Sequence of chain 1.C:
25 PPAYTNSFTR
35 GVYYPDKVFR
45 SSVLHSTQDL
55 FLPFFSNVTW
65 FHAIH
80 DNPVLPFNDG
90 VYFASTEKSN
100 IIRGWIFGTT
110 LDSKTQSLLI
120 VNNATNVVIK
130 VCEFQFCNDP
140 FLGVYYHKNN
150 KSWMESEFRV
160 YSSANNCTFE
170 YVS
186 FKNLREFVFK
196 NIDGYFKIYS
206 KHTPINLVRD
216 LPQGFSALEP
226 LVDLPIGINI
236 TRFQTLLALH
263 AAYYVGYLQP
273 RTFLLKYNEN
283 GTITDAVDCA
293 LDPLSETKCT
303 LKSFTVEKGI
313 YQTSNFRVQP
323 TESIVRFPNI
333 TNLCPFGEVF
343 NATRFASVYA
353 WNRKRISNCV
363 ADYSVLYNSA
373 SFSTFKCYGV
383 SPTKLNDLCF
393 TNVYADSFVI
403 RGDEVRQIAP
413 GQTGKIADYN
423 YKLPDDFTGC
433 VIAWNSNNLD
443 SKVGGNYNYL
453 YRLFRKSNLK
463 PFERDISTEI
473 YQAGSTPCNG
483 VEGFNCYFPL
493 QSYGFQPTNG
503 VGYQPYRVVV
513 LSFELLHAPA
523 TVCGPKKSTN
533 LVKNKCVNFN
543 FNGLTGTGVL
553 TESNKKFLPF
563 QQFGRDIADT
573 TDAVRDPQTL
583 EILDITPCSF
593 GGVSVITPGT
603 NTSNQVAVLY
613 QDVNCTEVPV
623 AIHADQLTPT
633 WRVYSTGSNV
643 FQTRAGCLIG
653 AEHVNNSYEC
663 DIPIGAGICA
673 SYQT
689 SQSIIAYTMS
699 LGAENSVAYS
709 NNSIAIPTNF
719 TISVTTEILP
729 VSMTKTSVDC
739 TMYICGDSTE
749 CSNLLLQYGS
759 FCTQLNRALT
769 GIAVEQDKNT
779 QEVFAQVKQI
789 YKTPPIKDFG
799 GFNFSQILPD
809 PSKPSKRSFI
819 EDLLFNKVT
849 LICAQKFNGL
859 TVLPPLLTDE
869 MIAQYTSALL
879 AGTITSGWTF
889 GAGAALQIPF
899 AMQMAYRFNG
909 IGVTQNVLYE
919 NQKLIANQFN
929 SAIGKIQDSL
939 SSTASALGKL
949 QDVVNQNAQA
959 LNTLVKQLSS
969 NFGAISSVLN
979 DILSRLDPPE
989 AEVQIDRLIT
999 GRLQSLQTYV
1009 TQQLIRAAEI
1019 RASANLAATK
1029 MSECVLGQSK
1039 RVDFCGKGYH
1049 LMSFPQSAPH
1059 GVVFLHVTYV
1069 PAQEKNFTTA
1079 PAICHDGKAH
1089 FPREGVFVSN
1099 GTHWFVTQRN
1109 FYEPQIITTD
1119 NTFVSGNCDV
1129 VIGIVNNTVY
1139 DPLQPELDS

This protein binds this small molecule.
Small molecule (SMILES): CC(=O)N[C@@H]1[C@@H](O)[C@H](O)[C@@H](CO)O[C@H]1O

Sequence of chain 1.B:
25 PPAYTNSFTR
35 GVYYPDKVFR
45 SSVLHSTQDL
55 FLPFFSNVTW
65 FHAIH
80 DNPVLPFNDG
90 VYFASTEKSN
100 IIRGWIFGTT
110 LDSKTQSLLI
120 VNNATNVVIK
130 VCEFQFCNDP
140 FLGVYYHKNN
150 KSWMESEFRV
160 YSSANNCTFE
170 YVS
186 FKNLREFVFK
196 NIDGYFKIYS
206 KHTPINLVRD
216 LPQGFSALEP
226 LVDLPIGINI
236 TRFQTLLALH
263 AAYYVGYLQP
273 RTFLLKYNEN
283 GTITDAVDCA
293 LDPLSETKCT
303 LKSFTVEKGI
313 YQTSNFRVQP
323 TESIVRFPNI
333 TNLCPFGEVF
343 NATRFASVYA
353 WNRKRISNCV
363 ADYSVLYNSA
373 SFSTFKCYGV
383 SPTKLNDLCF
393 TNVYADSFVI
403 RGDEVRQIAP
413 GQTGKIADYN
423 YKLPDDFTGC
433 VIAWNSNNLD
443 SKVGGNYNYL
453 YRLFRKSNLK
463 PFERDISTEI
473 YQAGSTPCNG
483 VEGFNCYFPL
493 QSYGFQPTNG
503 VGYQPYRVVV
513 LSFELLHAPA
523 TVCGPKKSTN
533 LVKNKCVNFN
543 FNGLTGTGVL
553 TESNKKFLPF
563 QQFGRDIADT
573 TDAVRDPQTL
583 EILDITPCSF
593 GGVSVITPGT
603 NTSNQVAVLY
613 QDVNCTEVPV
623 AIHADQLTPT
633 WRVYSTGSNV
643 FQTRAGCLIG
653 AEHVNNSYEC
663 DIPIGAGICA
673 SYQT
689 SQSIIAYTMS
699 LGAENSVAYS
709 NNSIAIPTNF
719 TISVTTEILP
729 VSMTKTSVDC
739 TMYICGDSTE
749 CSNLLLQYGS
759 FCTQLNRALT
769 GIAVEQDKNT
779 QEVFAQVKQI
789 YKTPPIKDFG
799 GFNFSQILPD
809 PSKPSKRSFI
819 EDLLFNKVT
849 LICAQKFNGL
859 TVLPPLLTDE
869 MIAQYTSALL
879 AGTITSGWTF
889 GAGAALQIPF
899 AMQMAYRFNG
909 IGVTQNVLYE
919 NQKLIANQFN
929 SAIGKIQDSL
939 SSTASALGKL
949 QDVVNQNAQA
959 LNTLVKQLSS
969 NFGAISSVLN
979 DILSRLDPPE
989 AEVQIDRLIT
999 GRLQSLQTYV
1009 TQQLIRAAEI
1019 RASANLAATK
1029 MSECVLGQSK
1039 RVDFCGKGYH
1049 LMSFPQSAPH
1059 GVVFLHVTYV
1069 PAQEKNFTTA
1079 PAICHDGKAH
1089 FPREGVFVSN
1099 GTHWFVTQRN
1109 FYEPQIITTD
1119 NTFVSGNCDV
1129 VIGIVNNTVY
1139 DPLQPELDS

Binding-site contacts:
Ligand atom O7 contacts residue GLU281 of chain 1.B at 3.1 Å (salt-bridge).
Ligand atom C1 contacts residue ASN280 of chain 1.B at 4.2 Å.
Ligand atom C7 contacts residue GLU281 of chain 1.B at 4.2 Å.
Ligand atom C2 contacts residue ASN282 of chain 1.B at 2.5 Å.
Ligand atom C5 contacts residue ASN282 of chain 1.B at 3.7 Å.
Ligand atom O7 contacts residue ASN280 of chain 1.B at 4.2 Å.
Ligand atom O7 contacts residue ASN282 of chain 1.B at 3.8 Å.
Ligand atom N2 contacts residue ASN282 of chain 1.B at 2.9 Å (h-bond).
Ligand atom O6 contacts residue ASN282 of chain 1.B at 4.2 Å.
Ligand atom N2 contacts residue ASN280 of chain 1.B at 3.7 Å.
Ligand atom C1 contacts residue ASN282 of chain 1.B at 1.4 Å.
Ligand atom C7 contacts residue ASN282 of chain 1.B at 3.5 Å.
Ligand atom O5 contacts residue ASN282 of chain 1.B at 2.4 Å (h-bond).
Ligand atom O6 contacts residue LYS558 of chain 1.C at 3.7 Å.
Ligand atom C4 contacts residue ASN282 of chain 1.B at 4.2 Å.
Ligand atom C8 contacts residue ASN280 of chain 1.B at 3.5 Å.
Ligand atom C3 contacts residue ASN282 of chain 1.B at 3.8 Å.
Ligand atom C7 contacts residue ASN280 of chain 1.B at 3.6 Å.